Sequence of chain 55.F:
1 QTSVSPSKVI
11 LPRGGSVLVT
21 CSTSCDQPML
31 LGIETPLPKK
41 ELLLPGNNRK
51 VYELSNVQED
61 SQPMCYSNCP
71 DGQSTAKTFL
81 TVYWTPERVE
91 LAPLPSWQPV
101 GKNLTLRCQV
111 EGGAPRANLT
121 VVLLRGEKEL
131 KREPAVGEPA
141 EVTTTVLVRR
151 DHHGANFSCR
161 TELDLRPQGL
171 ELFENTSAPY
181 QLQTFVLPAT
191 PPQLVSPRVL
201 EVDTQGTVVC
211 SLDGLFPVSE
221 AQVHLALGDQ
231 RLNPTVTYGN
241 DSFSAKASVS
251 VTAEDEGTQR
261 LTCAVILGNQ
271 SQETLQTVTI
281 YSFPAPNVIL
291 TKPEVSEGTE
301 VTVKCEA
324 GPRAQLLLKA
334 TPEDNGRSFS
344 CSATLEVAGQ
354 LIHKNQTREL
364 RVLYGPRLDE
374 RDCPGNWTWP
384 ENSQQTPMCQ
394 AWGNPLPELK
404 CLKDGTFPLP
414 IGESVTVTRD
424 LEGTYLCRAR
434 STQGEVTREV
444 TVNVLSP

Binding-site contacts:
Ligand atom C4 contacts residue TRP97 of chain 55.F at 4.1 Å (hydrophobic).
Ligand atom C7 contacts residue TRP97 of chain 55.F at 3.3 Å (hydrophobic).
Ligand atom C3 contacts residue TRP97 of chain 55.F at 2.7 Å (hydrophobic).
Ligand atom O4 contacts residue TRP97 of chain 55.F at 3.8 Å.
Ligand atom C1 contacts residue ASN269 of chain 55.F at 1.4 Å.
Ligand atom C8 contacts residue PRO99 of chain 55.F at 3.9 Å (hydrophobic).
Ligand atom O7 contacts residue ASN269 of chain 55.F at 3.4 Å (h-bond).
Ligand atom C8 contacts residue TRP97 of chain 55.F at 4.0 Å (hydrophobic).
Ligand atom C3 contacts residue ASN269 of chain 55.F at 3.1 Å.
Ligand atom N2 contacts residue TRP97 of chain 55.F at 2.4 Å (h-bond).
Ligand atom C6 contacts residue ASN269 of chain 55.F at 4.3 Å.
Ligand atom C4 contacts residue ASN269 of chain 55.F at 3.7 Å.
Ligand atom C7 contacts residue ASN269 of chain 55.F at 3.5 Å.
Ligand atom O5 contacts residue ASN269 of chain 55.F at 2.4 Å (h-bond).
Ligand atom C2 contacts residue TRP97 of chain 55.F at 3.1 Å (hydrophobic).
Ligand atom C5 contacts residue ASN269 of chain 55.F at 3.0 Å.
Ligand atom C2 contacts residue ASN269 of chain 55.F at 2.5 Å.
Ligand atom N2 contacts residue ASN269 of chain 55.F at 2.8 Å (h-bond).
Ligand atom O3 contacts residue ASN269 of chain 55.F at 4.4 Å.
Ligand atom O7 contacts residue TRP97 of chain 55.F at 3.8 Å.
Ligand atom O3 contacts residue TRP97 of chain 55.F at 2.5 Å (h-bond).
Ligand atom O3 contacts residue PRO95 of chain 55.F at 4.4 Å.
Ligand atom C1 contacts residue TRP97 of chain 55.F at 4.2 Å (hydrophobic).

A protein and the small-molecule ligand that binds it are described below.
Small molecule (SMILES): CC(=O)N[C@@H]1[C@@H](O)[C@H](O)[C@@H](CO)O[C@H]1O